Sequence of chain 1.B:
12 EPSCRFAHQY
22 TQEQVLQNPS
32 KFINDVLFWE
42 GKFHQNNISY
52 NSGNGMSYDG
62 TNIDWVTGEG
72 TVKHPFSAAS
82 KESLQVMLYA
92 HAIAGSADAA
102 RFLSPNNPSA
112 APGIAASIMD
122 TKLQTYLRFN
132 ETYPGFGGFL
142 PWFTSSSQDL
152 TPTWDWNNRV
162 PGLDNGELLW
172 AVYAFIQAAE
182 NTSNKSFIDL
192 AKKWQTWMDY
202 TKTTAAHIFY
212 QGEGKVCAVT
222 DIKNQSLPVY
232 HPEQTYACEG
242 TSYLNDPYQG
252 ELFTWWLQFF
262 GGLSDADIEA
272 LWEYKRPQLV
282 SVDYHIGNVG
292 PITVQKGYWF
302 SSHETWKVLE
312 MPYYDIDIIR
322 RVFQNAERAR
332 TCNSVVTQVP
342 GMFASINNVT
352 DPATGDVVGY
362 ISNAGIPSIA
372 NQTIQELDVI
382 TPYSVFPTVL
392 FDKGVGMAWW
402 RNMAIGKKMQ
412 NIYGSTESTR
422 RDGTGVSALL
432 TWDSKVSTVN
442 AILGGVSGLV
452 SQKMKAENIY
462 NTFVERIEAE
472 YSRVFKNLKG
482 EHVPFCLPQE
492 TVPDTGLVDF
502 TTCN

Binding-site contacts:
Ligand atom O7 contacts residue ASN225 of chain 1.B at 3.5 Å (h-bond).
Ligand atom O6 contacts residue LEU228 of chain 1.B at 4.4 Å.
Ligand atom O5 contacts residue LEU228 of chain 1.B at 4.3 Å.
Ligand atom O5 contacts residue ASN225 of chain 1.B at 2.3 Å (h-bond).
Ligand atom C7 contacts residue ASN225 of chain 1.B at 3.4 Å.
Ligand atom C3 contacts residue ASN225 of chain 1.B at 3.8 Å.
Ligand atom O5 contacts residue SER227 of chain 1.B at 3.8 Å.
Ligand atom C5 contacts residue ASN225 of chain 1.B at 3.6 Å.
Ligand atom C5 contacts residue SER227 of chain 1.B at 3.9 Å.
Ligand atom C1 contacts residue ASN225 of chain 1.B at 1.4 Å.
Ligand atom C2 contacts residue ASN225 of chain 1.B at 2.5 Å.
Ligand atom C4 contacts residue ASN225 of chain 1.B at 4.2 Å.
Ligand atom C1 contacts residue SER227 of chain 1.B at 4.4 Å.
Ligand atom N2 contacts residue ASN225 of chain 1.B at 2.9 Å (h-bond).
Ligand atom C6 contacts residue SER227 of chain 1.B at 4.0 Å.

The small molecule below binds the protein below.
Small molecule (SMILES): CC(=O)N[C@@H]1[C@@H](O)[C@H](O)[C@@H](CO)O[C@H]1O